Binding-site contacts:
Ligand atom C2 contacts residue GLY130 of chain 1.A at 3.7 Å.
Ligand atom C2 contacts residue MET54 of chain 1.A at 3.5 Å (hydrophobic).
Ligand atom C4 contacts residue LEU180 of chain 1.A at 3.6 Å (hydrophobic).
Ligand atom C3 contacts residue MET127 of chain 1.A at 3.0 Å (hydrophobic).
Ligand atom C17 contacts residue LEU139 of chain 1.A at 3.6 Å (hydrophobic).
Ligand atom C3 contacts residue TYR126 of chain 1.A at 3.2 Å (hydrophobic).
Ligand atom C5 contacts residue MET127 of chain 1.A at 3.2 Å (hydrophobic).
Ligand atom C21 contacts residue ASP134 of chain 1.A at 3.6 Å.
Ligand atom N26 contacts residue TYR124 of chain 1.A at 3.5 Å.
Ligand atom C6 contacts residue LEU180 of chain 1.A at 3.7 Å (hydrophobic).
Ligand atom C14 contacts residue ASP134 of chain 1.A at 3.2 Å.
Ligand atom C10 contacts residue LEU180 of chain 1.A at 3.6 Å (hydrophobic).
Ligand atom C10 contacts residue TYR124 of chain 1.A at 3.7 Å (hydrophobic).
Ligand atom C9 contacts residue LEU180 of chain 1.A at 3.7 Å (hydrophobic).
Ligand atom C8 contacts residue MET127 of chain 1.A at 3.7 Å (hydrophobic).
Ligand atom N29 contacts residue MET54 of chain 1.A at 3.5 Å (h-bond).
Ligand atom C5 contacts residue GLY130 of chain 1.A at 3.6 Å.
Ligand atom O38 contacts residue LEU139 of chain 1.A at 3.5 Å.
Ligand atom C3 contacts residue GLY130 of chain 1.A at 3.5 Å.
Ligand atom C5 contacts residue TYR126 of chain 1.A at 3.6 Å (hydrophobic).
Ligand atom N26 contacts residue LYS75 of chain 1.A at 3.1 Å (salt-bridge).
Ligand atom C6 contacts residue ALA73 of chain 1.A at 3.7 Å (hydrophobic).
Ligand atom N31 contacts residue LEU180 of chain 1.A at 3.5 Å.
Ligand atom N34 contacts residue MET54 of chain 1.A at 3.6 Å.
Ligand atom N30 contacts residue TYR126 of chain 1.A at 3.6 Å.
Ligand atom C9 contacts residue ALA73 of chain 1.A at 3.6 Å (hydrophobic).
Ligand atom N34 contacts residue MET127 of chain 1.A at 2.7 Å (h-bond).
Ligand atom C3 contacts residue PRO128 of chain 1.A at 3.8 Å (hydrophobic).
Ligand atom C8 contacts residue MET54 of chain 1.A at 3.7 Å (hydrophobic).
Ligand atom N33 contacts residue ASP134 of chain 1.A at 2.9 Å (salt-bridge).
Ligand atom C25 contacts residue TYR124 of chain 1.A at 3.5 Å (hydrophobic).
Ligand atom C19 contacts residue MET54 of chain 1.A at 3.4 Å (hydrophobic).
Ligand atom N28 contacts residue MET127 of chain 1.A at 3.0 Å (h-bond).
Ligand atom C9 contacts residue VAL125 of chain 1.A at 3.4 Å (hydrophobic).
Ligand atom C1 contacts residue TYR124 of chain 1.A at 3.3 Å (hydrophobic).
Ligand atom C11 contacts residue LEU180 of chain 1.A at 3.4 Å (hydrophobic).
Ligand atom C5 contacts residue MET54 of chain 1.A at 3.6 Å (hydrophobic).
Ligand atom N34 contacts residue TYR126 of chain 1.A at 3.4 Å.
Ligand atom C19 contacts residue ASP134 of chain 1.A at 3.3 Å.
Ligand atom C17 contacts residue ASP134 of chain 1.A at 3.4 Å.

The small molecule below binds the protein below.
Small molecule (SMILES): COC(=O)N1CCN(C2CCC(Nc3nc(Nc4cnn(C)c4)nc4ccn(CC#N)c(=O)c34)CC2)CC1

Sequence of chain 1.A:
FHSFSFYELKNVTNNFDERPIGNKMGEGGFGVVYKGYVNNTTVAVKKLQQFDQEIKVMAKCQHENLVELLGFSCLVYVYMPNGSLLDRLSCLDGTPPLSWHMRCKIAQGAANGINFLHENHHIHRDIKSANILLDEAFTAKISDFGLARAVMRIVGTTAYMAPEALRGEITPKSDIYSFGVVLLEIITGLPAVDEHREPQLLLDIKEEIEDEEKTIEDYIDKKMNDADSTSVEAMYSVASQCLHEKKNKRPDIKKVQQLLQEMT